Binding-site contacts:
Ligand atom C7 contacts residue ASN31 of chain 1.A at 3.1 Å.
Ligand atom C8 contacts residue SER32 of chain 1.A at 3.3 Å.
Ligand atom C7 contacts residue SER32 of chain 1.A at 4.2 Å.
Ligand atom C3 contacts residue ASN31 of chain 1.A at 3.8 Å.
Ligand atom C4 contacts residue ASN31 of chain 1.A at 4.2 Å.
Ligand atom O7 contacts residue ASN31 of chain 1.A at 3.8 Å.
Ligand atom N2 contacts residue THR33 of chain 1.A at 4.1 Å.
Ligand atom C8 contacts residue ASN31 of chain 1.A at 3.4 Å.
Ligand atom C1 contacts residue THR33 of chain 1.A at 3.9 Å.
Ligand atom N2 contacts residue ASN31 of chain 1.A at 2.6 Å (h-bond).
Ligand atom C5 contacts residue ASN31 of chain 1.A at 3.7 Å.
Ligand atom C2 contacts residue ASN31 of chain 1.A at 2.5 Å.
Ligand atom C2 contacts residue THR33 of chain 1.A at 4.5 Å.
Ligand atom C1 contacts residue ASN31 of chain 1.A at 1.4 Å.
Ligand atom O5 contacts residue ASN31 of chain 1.A at 2.4 Å (h-bond).
Ligand atom N2 contacts residue SER32 of chain 1.A at 4.4 Å.

A small-molecule ligand and the protein it binds are described below.
Small molecule (SMILES): CC(=O)N[C@@H]1[C@@H](O)[C@H](O)[C@@H](CO)O[C@H]1O

Sequence of chain 1.A:
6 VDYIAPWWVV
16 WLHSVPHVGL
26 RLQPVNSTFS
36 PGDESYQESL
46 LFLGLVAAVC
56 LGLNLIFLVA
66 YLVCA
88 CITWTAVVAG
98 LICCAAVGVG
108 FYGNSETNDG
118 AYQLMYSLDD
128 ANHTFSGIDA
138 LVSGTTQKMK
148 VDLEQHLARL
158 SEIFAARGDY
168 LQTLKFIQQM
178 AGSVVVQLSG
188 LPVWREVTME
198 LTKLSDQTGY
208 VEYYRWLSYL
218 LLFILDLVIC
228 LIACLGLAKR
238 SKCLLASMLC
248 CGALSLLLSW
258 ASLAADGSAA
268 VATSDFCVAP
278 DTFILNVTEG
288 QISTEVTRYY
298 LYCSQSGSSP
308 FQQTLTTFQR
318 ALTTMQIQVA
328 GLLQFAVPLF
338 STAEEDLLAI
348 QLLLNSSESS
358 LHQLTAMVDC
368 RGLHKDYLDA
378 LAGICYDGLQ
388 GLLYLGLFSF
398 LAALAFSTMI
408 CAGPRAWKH